Sequence of chain 1.L:
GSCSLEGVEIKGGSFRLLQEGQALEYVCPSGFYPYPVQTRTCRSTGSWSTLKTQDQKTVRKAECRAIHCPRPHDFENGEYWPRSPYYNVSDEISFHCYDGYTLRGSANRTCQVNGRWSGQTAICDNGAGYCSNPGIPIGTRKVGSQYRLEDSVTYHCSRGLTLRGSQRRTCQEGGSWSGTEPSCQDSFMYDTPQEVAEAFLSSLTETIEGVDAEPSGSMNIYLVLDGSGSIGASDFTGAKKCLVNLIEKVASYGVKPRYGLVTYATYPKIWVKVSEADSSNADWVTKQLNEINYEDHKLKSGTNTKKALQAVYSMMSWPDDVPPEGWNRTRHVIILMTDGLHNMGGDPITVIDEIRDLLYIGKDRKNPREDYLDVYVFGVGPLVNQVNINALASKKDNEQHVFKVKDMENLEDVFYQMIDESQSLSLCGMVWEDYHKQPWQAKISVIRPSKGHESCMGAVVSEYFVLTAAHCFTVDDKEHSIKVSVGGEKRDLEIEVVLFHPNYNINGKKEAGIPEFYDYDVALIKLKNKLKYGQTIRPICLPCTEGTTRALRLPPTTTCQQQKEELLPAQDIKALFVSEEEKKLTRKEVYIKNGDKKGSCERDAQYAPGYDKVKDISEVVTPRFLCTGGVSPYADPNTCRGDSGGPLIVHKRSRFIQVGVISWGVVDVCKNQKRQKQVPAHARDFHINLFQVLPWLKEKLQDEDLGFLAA

A protein and the small-molecule ligand that binds it are described below.
Small molecule (SMILES): CC(=O)N[C@@H]1[C@@H](O)[C@H](O)[C@@H](CO)O[C@H]1O

Binding-site contacts:
Ligand atom C3 contacts residue ASN353 of chain 1.L at 3.5 Å.
Ligand atom N2 contacts residue ASN353 of chain 1.L at 2.6 Å (h-bond).
Ligand atom C8 contacts residue ASN392 of chain 1.L at 4.2 Å.
Ligand atom C6 contacts residue TRP352 of chain 1.L at 4.4 Å (hydrophobic).
Ligand atom O7 contacts residue ASN353 of chain 1.L at 3.2 Å (h-bond).
Ligand atom C7 contacts residue ASN353 of chain 1.L at 3.1 Å.
Ligand atom O5 contacts residue ASN353 of chain 1.L at 2.4 Å (h-bond).
Ligand atom O6 contacts residue TRP352 of chain 1.L at 3.5 Å (h-bond).
Ligand atom C1 contacts residue ASN353 of chain 1.L at 1.4 Å.
Ligand atom C6 contacts residue GLU350 of chain 1.L at 4.0 Å.
Ligand atom O5 contacts residue TRP352 of chain 1.L at 3.8 Å.
Ligand atom C2 contacts residue ASN353 of chain 1.L at 2.0 Å.
Ligand atom C5 contacts residue ASN353 of chain 1.L at 3.6 Å.
Ligand atom C4 contacts residue ASN353 of chain 1.L at 3.9 Å.
Ligand atom C8 contacts residue ASN353 of chain 1.L at 4.3 Å.
Ligand atom O3 contacts residue ASN353 of chain 1.L at 4.3 Å.